Binding-site contacts:
Ligand atom C19 contacts residue VAL5 of chain 1.B at 4.0 Å (hydrophobic).
Ligand atom F23 contacts residue VAL5 of chain 1.B at 3.9 Å.
Ligand atom F22 contacts residue PHE124 of chain 1.A at 3.5 Å.
Ligand atom N03 contacts residue GLU19 of chain 1.A at 2.7 Å (salt-bridge).
Ligand atom F24 contacts residue LYS127 of chain 1.A at 3.2 Å.
Ligand atom N03 contacts residue VAL51 of chain 1.A at 3.7 Å.
Ligand atom O16 contacts residue ILE224 of chain 1.A at 3.8 Å.
Ligand atom C09 contacts residue CSO43 of chain 1.A at 3.8 Å.
Ligand atom C17 contacts residue ILE224 of chain 1.A at 4.1 Å (hydrophobic).
Ligand atom C02 contacts residue GLU19 of chain 1.A at 3.5 Å.
Ligand atom N01 contacts residue GLU19 of chain 1.A at 2.7 Å (salt-bridge).
Ligand atom F24 contacts residue PRO172 of chain 1.A at 3.8 Å.
Ligand atom C25 contacts residue VAL5 of chain 1.B at 4.1 Å (hydrophobic).
Ligand atom C30 contacts residue ASN47 of chain 1.A at 3.8 Å.
Ligand atom C05 contacts residue ASN47 of chain 1.A at 4.0 Å.
Ligand atom S31 contacts residue ASN47 of chain 1.A at 4.3 Å.
Ligand atom C10 contacts residue ASN47 of chain 1.A at 4.1 Å.
Ligand atom F24 contacts residue GLY176 of chain 1.A at 3.6 Å.
Ligand atom F23 contacts residue LYS127 of chain 1.A at 3.0 Å.
Ligand atom F22 contacts residue ILE173 of chain 1.A at 3.7 Å.
Ligand atom C08 contacts residue CSO43 of chain 1.A at 3.5 Å.
Ligand atom C26 contacts residue ILE224 of chain 1.A at 3.7 Å (hydrophobic).
Ligand atom C30 contacts residue GLU44 of chain 1.A at 4.2 Å.
Ligand atom C20 contacts residue VAL5 of chain 1.B at 4.1 Å (hydrophobic).
Ligand atom C26 contacts residue PRO172 of chain 1.A at 3.9 Å (hydrophobic).
Ligand atom C07 contacts residue ASN47 of chain 1.A at 3.7 Å.
Ligand atom C21 contacts residue LYS127 of chain 1.A at 3.8 Å.
Ligand atom F24 contacts residue VAL5 of chain 1.B at 4.2 Å.
Ligand atom N01 contacts residue LEU48 of chain 1.A at 3.4 Å.
Ligand atom C29 contacts residue ASN47 of chain 1.A at 3.9 Å.
Ligand atom S31 contacts residue GLU44 of chain 1.A at 3.7 Å.
Ligand atom C25 contacts residue PRO172 of chain 1.A at 3.2 Å (hydrophobic).
Ligand atom C11 contacts residue ASN47 of chain 1.A at 4.0 Å.
Ligand atom F24 contacts residue LEU177 of chain 1.A at 3.9 Å.
Ligand atom C08 contacts residue ASN47 of chain 1.A at 3.5 Å.
Ligand atom C09 contacts residue ASN47 of chain 1.A at 3.8 Å.
Ligand atom C06 contacts residue ASN47 of chain 1.A at 3.6 Å.
Ligand atom F24 contacts residue ILE173 of chain 1.A at 3.5 Å.
Ligand atom C15 contacts residue LEU223 of chain 1.A at 3.6 Å (hydrophobic).
Ligand atom C02 contacts residue LEU48 of chain 1.A at 4.1 Å (hydrophobic).

This small molecule binds to this protein.
Small molecule (SMILES): [H]/N=C(/N)c1cc(-c2cccc(NC(=O)C(C)(C)Oc3ccc(C(F)(F)F)cc3)c2)cs1

Sequence of chain 1.A:
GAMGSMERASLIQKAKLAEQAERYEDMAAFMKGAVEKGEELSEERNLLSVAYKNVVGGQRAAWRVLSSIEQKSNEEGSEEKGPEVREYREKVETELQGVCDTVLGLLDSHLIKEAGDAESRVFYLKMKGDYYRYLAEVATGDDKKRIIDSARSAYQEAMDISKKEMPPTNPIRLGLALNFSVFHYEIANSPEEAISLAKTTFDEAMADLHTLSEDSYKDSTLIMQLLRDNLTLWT

Sequence of chain 1.B:
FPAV